This small molecule binds to this protein.
Small molecule (SMILES): C[C@H](NC(=O)[C@@H](N)CCCN=C(N)N)C(=O)N[C@@H](CCCN=C(N)N)C(=O)N[C@@H](CCC/N=C\N)C(=O)N[C@@H](CCCN=C(N)N)C(=O)N[C@@H](CC1=NC=NC1)C(=O)N1CCC[C@H]1C(=O)N[C@H](C=O)CO

Binding-site contacts:
Ligand atom NH1 contacts residue ASP239 of chain 1.A at 3.1 Å (salt-bridge).
Ligand atom CB contacts residue ASP167 of chain 1.A at 3.5 Å.
Ligand atom CG contacts residue VAL206 of chain 1.A at 3.5 Å (hydrophobic).
Ligand atom O contacts residue PHE130 of chain 1.A at 3.5 Å.
Ligand atom CD contacts residue ARG256 of chain 1.A at 3.6 Å.
Ligand atom O contacts residue GLU171 of chain 1.A at 3.3 Å (salt-bridge).
Ligand atom OG contacts residue LYS169 of chain 1.A at 3.5 Å (salt-bridge).
Ligand atom NH2 contacts residue SER46 of chain 1.A at 3.2 Å.
Ligand atom NH2 contacts residue ILE133 of chain 1.A at 3.6 Å.
Ligand atom CD contacts residue GLY238 of chain 1.A at 3.6 Å.
Ligand atom CA contacts residue ASP239 of chain 1.A at 3.4 Å.
Ligand atom NE contacts residue THR134 of chain 1.A at 2.8 Å (h-bond).
Ligand atom N contacts residue PHE130 of chain 1.A at 3.5 Å.
Ligand atom NH1 contacts residue ASP170 of chain 1.A at 3.7 Å.
Ligand atom CG contacts residue GLU171 of chain 1.A at 3.5 Å.
Ligand atom NH1 contacts residue ASP234 of chain 1.A at 3.0 Å (salt-bridge).
Ligand atom O contacts residue ASP202 of chain 1.A at 3.0 Å (salt-bridge).
Ligand atom CD contacts residue GLU171 of chain 1.A at 3.4 Å.
Ligand atom CD contacts residue THR134 of chain 1.A at 3.6 Å.
Ligand atom CG contacts residue PHE130 of chain 1.A at 3.5 Å (hydrophobic).
Ligand atom O contacts residue GLY203 of chain 1.A at 3.4 Å (h-bond).
Ligand atom CB contacts residue ASP239 of chain 1.A at 3.4 Å.
Ligand atom CB contacts residue GLU171 of chain 1.A at 3.3 Å.
Ligand atom NH1 contacts residue GLU171 of chain 1.A at 2.9 Å (salt-bridge).
Ligand atom NH2 contacts residue ASP131 of chain 1.A at 3.2 Å (salt-bridge).
Ligand atom CE1 contacts residue ILE240 of chain 1.A at 3.5 Å (hydrophobic).
Ligand atom NH2 contacts residue PHE130 of chain 1.A at 2.9 Å (h-bond).
Ligand atom C contacts residue PHE130 of chain 1.A at 3.6 Å (hydrophobic).
Ligand atom NH2 contacts residue ASP128 of chain 1.A at 2.8 Å (salt-bridge).
Ligand atom O contacts residue LYS169 of chain 1.A at 2.6 Å (salt-bridge).
Ligand atom OG contacts residue ASP167 of chain 1.A at 2.6 Å (salt-bridge).
Ligand atom NE2 contacts residue GLU243 of chain 1.A at 2.8 Å (salt-bridge).
Ligand atom CB contacts residue THR204 of chain 1.A at 3.6 Å.
Ligand atom CE1 contacts residue GLU243 of chain 1.A at 3.7 Å.
Ligand atom CZ contacts residue PHE130 of chain 1.A at 3.6 Å (hydrophobic).
Ligand atom N contacts residue GLU171 of chain 1.A at 3.1 Å (salt-bridge).
Ligand atom ND1 contacts residue VAL206 of chain 1.A at 3.7 Å.
Ligand atom NH1 contacts residue GLY238 of chain 1.A at 3.6 Å (h-bond).
Ligand atom OG contacts residue THR204 of chain 1.A at 3.3 Å (h-bond).
Ligand atom NH2 contacts residue ASP170 of chain 1.A at 2.9 Å (salt-bridge).

Sequence of chain 1.A:
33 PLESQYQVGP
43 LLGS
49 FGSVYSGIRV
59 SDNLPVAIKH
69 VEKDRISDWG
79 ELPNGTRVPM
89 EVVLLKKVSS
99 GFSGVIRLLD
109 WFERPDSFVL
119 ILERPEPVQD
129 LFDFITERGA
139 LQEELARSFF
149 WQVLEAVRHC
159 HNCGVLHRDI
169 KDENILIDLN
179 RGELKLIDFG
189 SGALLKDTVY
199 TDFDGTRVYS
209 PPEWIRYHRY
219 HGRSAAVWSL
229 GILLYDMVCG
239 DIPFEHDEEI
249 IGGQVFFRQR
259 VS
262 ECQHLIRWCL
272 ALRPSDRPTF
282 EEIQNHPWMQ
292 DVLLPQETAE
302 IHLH